This small molecule binds to this protein.
Small molecule (SMILES): CC(=O)N[C@@H]1[C@@H](O)[C@H](O)[C@@H](CO)O[C@H]1O

Binding-site contacts:
Ligand atom O5 contacts residue SER646 of chain 1.A at 3.7 Å.
Ligand atom C4 contacts residue ASN644 of chain 1.A at 4.2 Å.
Ligand atom C6 contacts residue GLY648 of chain 1.A at 4.0 Å.
Ligand atom C3 contacts residue ALA59 of chain 1.A at 3.8 Å (hydrophobic).
Ligand atom N2 contacts residue ALA59 of chain 1.A at 2.9 Å (h-bond).
Ligand atom C8 contacts residue THR60 of chain 1.A at 3.5 Å.
Ligand atom C1 contacts residue ASN644 of chain 1.A at 1.4 Å.
Ligand atom O5 contacts residue ASN644 of chain 1.A at 2.3 Å (h-bond).
Ligand atom O6 contacts residue SER646 of chain 1.A at 4.3 Å.
Ligand atom O3 contacts residue ASN58 of chain 1.A at 4.1 Å.
Ligand atom C6 contacts residue SER646 of chain 1.A at 3.8 Å.
Ligand atom C1 contacts residue ALA59 of chain 1.A at 4.1 Å (hydrophobic).
Ligand atom C2 contacts residue ASN644 of chain 1.A at 2.5 Å.
Ligand atom N2 contacts residue THR60 of chain 1.A at 4.2 Å.
Ligand atom C3 contacts residue ASN644 of chain 1.A at 3.8 Å.
Ligand atom C3 contacts residue ASN58 of chain 1.A at 4.0 Å.
Ligand atom O3 contacts residue THR60 of chain 1.A at 4.3 Å.
Ligand atom C8 contacts residue ASN644 of chain 1.A at 4.4 Å.
Ligand atom C2 contacts residue ALA59 of chain 1.A at 3.8 Å (hydrophobic).
Ligand atom C1 contacts residue SER646 of chain 1.A at 3.9 Å.
Ligand atom C5 contacts residue ASN644 of chain 1.A at 3.6 Å.
Ligand atom C7 contacts residue ASN644 of chain 1.A at 3.2 Å.
Ligand atom N2 contacts residue ASN644 of chain 1.A at 2.9 Å (h-bond).
Ligand atom O4 contacts residue ASN58 of chain 1.A at 3.9 Å.
Ligand atom O7 contacts residue ASN644 of chain 1.A at 3.1 Å (h-bond).
Ligand atom C5 contacts residue ALA59 of chain 1.A at 4.4 Å (hydrophobic).
Ligand atom C8 contacts residue ALA59 of chain 1.A at 3.7 Å (hydrophobic).
Ligand atom C5 contacts residue SER646 of chain 1.A at 3.7 Å.
Ligand atom C7 contacts residue ALA59 of chain 1.A at 3.8 Å (hydrophobic).
Ligand atom C8 contacts residue PHE62 of chain 1.A at 4.5 Å (hydrophobic).
Ligand atom O3 contacts residue ALA59 of chain 1.A at 4.3 Å.

Sequence of chain 1.A:
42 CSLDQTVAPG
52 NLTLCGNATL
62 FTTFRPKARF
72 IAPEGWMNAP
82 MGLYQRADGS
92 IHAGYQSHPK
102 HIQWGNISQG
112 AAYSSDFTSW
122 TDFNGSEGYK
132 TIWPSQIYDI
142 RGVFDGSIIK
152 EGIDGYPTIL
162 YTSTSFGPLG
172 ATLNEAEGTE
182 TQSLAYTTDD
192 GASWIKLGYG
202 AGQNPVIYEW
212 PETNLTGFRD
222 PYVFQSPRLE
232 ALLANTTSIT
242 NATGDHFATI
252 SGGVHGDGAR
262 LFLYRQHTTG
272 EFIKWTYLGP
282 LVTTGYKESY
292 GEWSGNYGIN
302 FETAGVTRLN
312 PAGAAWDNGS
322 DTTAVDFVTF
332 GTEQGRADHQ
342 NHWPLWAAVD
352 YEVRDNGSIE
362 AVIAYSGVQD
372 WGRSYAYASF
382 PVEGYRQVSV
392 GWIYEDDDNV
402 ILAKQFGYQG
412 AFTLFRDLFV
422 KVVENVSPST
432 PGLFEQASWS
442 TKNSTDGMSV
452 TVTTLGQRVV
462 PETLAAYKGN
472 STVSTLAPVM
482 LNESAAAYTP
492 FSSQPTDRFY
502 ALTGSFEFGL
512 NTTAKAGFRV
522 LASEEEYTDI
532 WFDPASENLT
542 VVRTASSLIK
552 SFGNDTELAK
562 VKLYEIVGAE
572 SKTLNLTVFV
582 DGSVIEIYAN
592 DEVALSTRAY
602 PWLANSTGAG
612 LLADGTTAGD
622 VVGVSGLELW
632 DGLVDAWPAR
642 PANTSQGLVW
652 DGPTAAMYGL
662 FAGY